Sequence of chain 1.A:
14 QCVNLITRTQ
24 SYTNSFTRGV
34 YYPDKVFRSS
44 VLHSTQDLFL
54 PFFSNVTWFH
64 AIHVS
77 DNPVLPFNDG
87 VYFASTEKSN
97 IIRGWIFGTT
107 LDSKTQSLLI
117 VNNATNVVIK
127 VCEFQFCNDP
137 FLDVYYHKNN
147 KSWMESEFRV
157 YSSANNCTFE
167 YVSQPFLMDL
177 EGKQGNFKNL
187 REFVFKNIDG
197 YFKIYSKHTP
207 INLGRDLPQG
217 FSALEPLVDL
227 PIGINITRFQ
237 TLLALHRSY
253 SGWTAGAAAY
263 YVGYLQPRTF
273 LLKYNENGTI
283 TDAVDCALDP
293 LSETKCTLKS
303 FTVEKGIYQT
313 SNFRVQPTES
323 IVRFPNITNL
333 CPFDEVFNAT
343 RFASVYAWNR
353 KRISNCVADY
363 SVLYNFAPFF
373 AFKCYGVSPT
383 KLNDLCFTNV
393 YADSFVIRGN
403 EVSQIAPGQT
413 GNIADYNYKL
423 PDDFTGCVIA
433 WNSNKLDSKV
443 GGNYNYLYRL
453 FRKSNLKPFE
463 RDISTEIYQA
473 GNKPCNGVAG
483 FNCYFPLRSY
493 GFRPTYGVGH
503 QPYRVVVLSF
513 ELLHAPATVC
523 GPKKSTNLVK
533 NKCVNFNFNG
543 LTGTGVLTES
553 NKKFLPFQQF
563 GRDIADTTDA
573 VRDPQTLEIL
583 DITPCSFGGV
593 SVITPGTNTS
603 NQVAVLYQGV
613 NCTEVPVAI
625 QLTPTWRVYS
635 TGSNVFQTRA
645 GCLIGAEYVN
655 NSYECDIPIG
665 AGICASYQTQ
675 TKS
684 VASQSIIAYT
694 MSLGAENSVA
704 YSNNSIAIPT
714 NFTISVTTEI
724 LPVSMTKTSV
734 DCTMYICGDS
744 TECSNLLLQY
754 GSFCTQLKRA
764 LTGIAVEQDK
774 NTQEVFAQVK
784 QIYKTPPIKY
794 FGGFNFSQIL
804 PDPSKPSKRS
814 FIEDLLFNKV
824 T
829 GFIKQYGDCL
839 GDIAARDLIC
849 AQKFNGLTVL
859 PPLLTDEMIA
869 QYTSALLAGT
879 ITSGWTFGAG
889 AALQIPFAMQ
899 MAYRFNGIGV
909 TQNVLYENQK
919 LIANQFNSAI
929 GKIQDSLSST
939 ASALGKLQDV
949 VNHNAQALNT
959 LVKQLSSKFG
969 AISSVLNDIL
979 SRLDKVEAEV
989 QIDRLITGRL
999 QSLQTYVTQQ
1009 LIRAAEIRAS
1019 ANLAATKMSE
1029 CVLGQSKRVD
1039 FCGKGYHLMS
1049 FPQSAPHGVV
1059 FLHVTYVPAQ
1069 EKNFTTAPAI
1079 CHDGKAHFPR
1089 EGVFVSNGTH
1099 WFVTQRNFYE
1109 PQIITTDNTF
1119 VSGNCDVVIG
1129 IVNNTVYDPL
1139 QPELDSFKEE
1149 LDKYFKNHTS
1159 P

Binding-site contacts:
Ligand atom O5 contacts residue ASN58 of chain 1.A at 3.1 Å (h-bond).
Ligand atom C2 contacts residue ASN58 of chain 1.A at 2.8 Å.
Ligand atom C6 contacts residue TYR25 of chain 1.A at 4.5 Å (hydrophobic).
Ligand atom C3 contacts residue ASN58 of chain 1.A at 4.0 Å.
Ligand atom C1 contacts residue TYR25 of chain 1.A at 3.4 Å (hydrophobic).
Ligand atom O7 contacts residue ASN58 of chain 1.A at 3.6 Å.
Ligand atom C1 contacts residue ASN58 of chain 1.A at 1.9 Å.
Ligand atom C7 contacts residue ASN58 of chain 1.A at 3.3 Å.
Ligand atom C8 contacts residue ASN58 of chain 1.A at 3.9 Å.
Ligand atom O5 contacts residue TYR25 of chain 1.A at 3.9 Å.
Ligand atom N2 contacts residue ASN58 of chain 1.A at 2.7 Å (h-bond).
Ligand atom O6 contacts residue TYR25 of chain 1.A at 3.8 Å.
Ligand atom C5 contacts residue ASN58 of chain 1.A at 4.2 Å.
Ligand atom C3 contacts residue TYR25 of chain 1.A at 4.2 Å (hydrophobic).
Ligand atom C2 contacts residue TYR25 of chain 1.A at 4.2 Å (hydrophobic).
Ligand atom C5 contacts residue TYR25 of chain 1.A at 3.8 Å (hydrophobic).
Ligand atom N2 contacts residue TYR25 of chain 1.A at 4.0 Å.

The protein below binds the small molecule below.
Small molecule (SMILES): CC(=O)N[C@@H]1[C@@H](O)[C@H](O)[C@@H](CO)O[C@H]1O